Binding-site contacts:
Ligand atom N24 contacts residue LYS71 of chain 2.A at 3.6 Å.
Ligand atom C03 contacts residue MN1 of chain 2.C at 3.1 Å.
Ligand atom N22 contacts residue LYS71 of chain 2.A at 3.6 Å.
Ligand atom N22 contacts residue ARG161 of chain 2.A at 3.3 Å (salt-bridge).
Ligand atom C11 contacts residue ILE75 of chain 2.A at 3.8 Å (hydrophobic).
Ligand atom C10 contacts residue ILE75 of chain 2.A at 3.5 Å (hydrophobic).
Ligand atom N23 contacts residue LYS71 of chain 2.A at 3.7 Å.
Ligand atom O04 contacts residue GLU156 of chain 2.A at 3.2 Å (salt-bridge).
Ligand atom C21 contacts residue LYS71 of chain 2.A at 3.7 Å.
Ligand atom C02 contacts residue LYS171 of chain 2.A at 3.6 Å.
Ligand atom O01 contacts residue ILE157 of chain 2.A at 3.3 Å (h-bond).
Ligand atom C02 contacts residue GLU156 of chain 2.A at 3.8 Å.
Ligand atom F13 contacts residue ILE75 of chain 2.A at 3.6 Å.
Ligand atom C08 contacts residue MN1 of chain 2.D at 3.8 Å.
Ligand atom O01 contacts residue LYS171 of chain 2.A at 2.9 Å (salt-bridge).
Ligand atom C05 contacts residue HIS78 of chain 2.A at 3.6 Å.
Ligand atom O01 contacts residue GLU156 of chain 2.A at 3.0 Å (salt-bridge).
Ligand atom O04 contacts residue ASP145 of chain 2.A at 2.8 Å (salt-bridge).
Ligand atom O04 contacts residue HIS78 of chain 2.A at 3.0 Å.
Ligand atom O01 contacts residue HIS78 of chain 2.A at 3.2 Å (h-bond).
Ligand atom N25 contacts residue LYS71 of chain 2.A at 3.1 Å.
Ligand atom C05 contacts residue GLU117 of chain 2.A at 3.0 Å.
Ligand atom F13 contacts residue TYR61 of chain 2.A at 3.4 Å.
Ligand atom O01 contacts residue MN1 of chain 2.B at 2.3 Å.
Ligand atom C17 contacts residue ALA74 of chain 2.A at 3.7 Å (hydrophobic).
Ligand atom O04 contacts residue GLU117 of chain 2.A at 3.1 Å (salt-bridge).
Ligand atom F13 contacts residue ALA57 of chain 2.A at 3.2 Å.
Ligand atom N22 contacts residue ALA74 of chain 2.A at 3.7 Å.
Ligand atom C03 contacts residue GLU117 of chain 2.A at 3.4 Å.
Ligand atom C02 contacts residue MN1 of chain 2.B at 2.8 Å.
Ligand atom C03 contacts residue HIS78 of chain 2.A at 3.1 Å.
Ligand atom C08 contacts residue GLU117 of chain 2.A at 3.8 Å.
Ligand atom C02 contacts residue HIS78 of chain 2.A at 3.3 Å.
Ligand atom C09 contacts residue ILE75 of chain 2.A at 3.8 Å (hydrophobic).
Ligand atom O04 contacts residue MN1 of chain 2.C at 2.1 Å.
Ligand atom O04 contacts residue MN1 of chain 2.B at 2.2 Å.
Ligand atom F13 contacts residue MET58 of chain 2.A at 3.7 Å.
Ligand atom C05 contacts residue MN1 of chain 2.C at 3.4 Å.
Ligand atom C16 contacts residue ILE75 of chain 2.A at 3.8 Å (hydrophobic).
Ligand atom C03 contacts residue MN1 of chain 2.B at 2.9 Å.

This protein binds this small molecule.
Small molecule (SMILES): O=c1[nH]c(-c2ccc(-c3nnn[nH]3)cc2)c(-c2ccc(F)cc2)cc1O

Sequence of chain 2.A:
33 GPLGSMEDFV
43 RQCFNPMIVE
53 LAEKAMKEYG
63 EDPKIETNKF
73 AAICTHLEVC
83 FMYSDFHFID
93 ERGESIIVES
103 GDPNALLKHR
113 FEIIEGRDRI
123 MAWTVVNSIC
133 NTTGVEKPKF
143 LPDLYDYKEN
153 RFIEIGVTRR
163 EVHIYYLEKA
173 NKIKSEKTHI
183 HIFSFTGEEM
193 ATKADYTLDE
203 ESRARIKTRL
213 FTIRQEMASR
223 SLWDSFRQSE